This protein binds this small molecule.
Small molecule (SMILES): O=c1[nH]cnc2c1ncn2[C@@H]1O[C@H](COP(=O)(O)O)[C@@H](O)[C@H]1O

Sequence of chain 1.A:
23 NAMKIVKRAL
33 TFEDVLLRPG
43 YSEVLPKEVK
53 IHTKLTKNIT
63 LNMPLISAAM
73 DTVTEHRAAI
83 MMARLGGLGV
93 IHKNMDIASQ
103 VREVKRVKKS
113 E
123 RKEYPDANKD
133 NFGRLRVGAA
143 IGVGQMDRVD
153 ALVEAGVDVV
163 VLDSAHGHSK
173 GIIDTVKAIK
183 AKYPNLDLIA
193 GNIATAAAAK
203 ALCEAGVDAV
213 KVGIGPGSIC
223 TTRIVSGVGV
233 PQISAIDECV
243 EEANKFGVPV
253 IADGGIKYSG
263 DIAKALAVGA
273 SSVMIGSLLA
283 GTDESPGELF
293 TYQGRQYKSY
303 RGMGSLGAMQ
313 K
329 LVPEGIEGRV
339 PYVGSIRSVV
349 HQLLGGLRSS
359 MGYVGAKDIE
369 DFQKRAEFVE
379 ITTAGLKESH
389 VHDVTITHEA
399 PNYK

Binding-site contacts:
Ligand atom O5' contacts residue GLY219 of chain 1.A at 3.5 Å.
Ligand atom O1P contacts residue SER279 of chain 1.A at 2.9 Å (h-bond).
Ligand atom O3P contacts residue GLY278 of chain 1.A at 2.8 Å (h-bond).
Ligand atom O3' contacts residue MET276 of chain 1.A at 3.4 Å (h-bond).
Ligand atom C8 contacts residue MET72 of chain 1.A at 3.6 Å (hydrophobic).
Ligand atom O2P contacts residue GLY219 of chain 1.A at 3.4 Å.
Ligand atom C5 contacts residue ILE221 of chain 1.A at 3.5 Å (hydrophobic).
Ligand atom O1P contacts residue SER220 of chain 1.A at 2.8 Å (h-bond).
Ligand atom O2P contacts residue SER220 of chain 1.A at 2.9 Å (h-bond).
Ligand atom N7 contacts residue GLY304 of chain 1.A at 3.5 Å.
Ligand atom N3 contacts residue 8L41 of chain 1.J at 3.4 Å (h-bond).
Ligand atom O6 contacts residue GLY304 of chain 1.A at 3.2 Å.
Ligand atom N7 contacts residue MET305 of chain 1.A at 3.0 Å (h-bond).
Ligand atom O3' contacts residue ASP255 of chain 1.A at 2.5 Å (salt-bridge).
Ligand atom C6 contacts residue GLY306 of chain 1.A at 3.5 Å.
Ligand atom O6 contacts residue GLY333 of chain 1.A at 3.5 Å.
Ligand atom C2 contacts residue GLU332 of chain 1.A at 3.5 Å.
Ligand atom O3' contacts residue ALA70 of chain 1.A at 3.4 Å.
Ligand atom C2 contacts residue CYS222 of chain 1.A at 3.1 Å (hydrophobic).
Ligand atom C6 contacts residue GLU332 of chain 1.A at 3.6 Å.
Ligand atom C4' contacts residue ASP255 of chain 1.A at 3.5 Å.
Ligand atom O6 contacts residue GLY306 of chain 1.A at 2.7 Å (h-bond).
Ligand atom N3 contacts residue CYS222 of chain 1.A at 3.6 Å.
Ligand atom C2 contacts residue 8L41 of chain 1.J at 3.3 Å.
Ligand atom N1 contacts residue 8L41 of chain 1.J at 3.5 Å (h-bond).
Ligand atom N7 contacts residue ILE221 of chain 1.A at 3.4 Å.
Ligand atom N1 contacts residue GLU332 of chain 1.A at 2.7 Å (salt-bridge).
Ligand atom P contacts residue SER220 of chain 1.A at 3.7 Å.
Ligand atom O6 contacts residue MET305 of chain 1.A at 3.3 Å (h-bond).
Ligand atom O5' contacts residue GLY256 of chain 1.A at 3.4 Å.
Ligand atom O2' contacts residue ASP255 of chain 1.A at 2.5 Å (salt-bridge).
Ligand atom O1P contacts residue TYR302 of chain 1.A at 2.5 Å (h-bond).
Ligand atom O2' contacts residue ASN194 of chain 1.A at 3.5 Å (h-bond).
Ligand atom O3P contacts residue SER279 of chain 1.A at 3.5 Å (h-bond).
Ligand atom C3' contacts residue ASP255 of chain 1.A at 3.4 Å.
Ligand atom C8 contacts residue ILE221 of chain 1.A at 3.6 Å (hydrophobic).
Ligand atom C2' contacts residue ASP255 of chain 1.A at 3.6 Å.
Ligand atom O2P contacts residue GLY257 of chain 1.A at 2.9 Å (h-bond).
Ligand atom O6 contacts residue GLU332 of chain 1.A at 3.6 Å (salt-bridge).
Ligand atom C5' contacts residue TYR302 of chain 1.A at 3.6 Å (hydrophobic).